A protein and the small-molecule ligand that binds it are described below.
Small molecule (SMILES): CC(=O)N[C@@H]1[C@@H](O)[C@H](O)[C@@H](CO)O[C@H]1O

Binding-site contacts:
Ligand atom O5 contacts residue VAL117 of chain 1.C at 2.9 Å (h-bond).
Ligand atom N2 contacts residue ASN118 of chain 1.C at 2.9 Å (h-bond).
Ligand atom C1 contacts residue VAL117 of chain 1.C at 3.4 Å (hydrophobic).
Ligand atom O7 contacts residue ASN118 of chain 1.C at 2.9 Å (h-bond).
Ligand atom C8 contacts residue ASN118 of chain 1.C at 4.2 Å.
Ligand atom C4 contacts residue ASN118 of chain 1.C at 4.2 Å.
Ligand atom C3 contacts residue ASN118 of chain 1.C at 3.8 Å.
Ligand atom C7 contacts residue ASN118 of chain 1.C at 3.1 Å.
Ligand atom C1 contacts residue ASN118 of chain 1.C at 1.4 Å.
Ligand atom C5 contacts residue ASN118 of chain 1.C at 3.6 Å.
Ligand atom C6 contacts residue VAL117 of chain 1.C at 4.0 Å (hydrophobic).
Ligand atom C5 contacts residue VAL117 of chain 1.C at 3.9 Å (hydrophobic).
Ligand atom O5 contacts residue ASN118 of chain 1.C at 2.3 Å (h-bond).
Ligand atom C2 contacts residue ASN118 of chain 1.C at 2.5 Å.

Sequence of chain 1.C:
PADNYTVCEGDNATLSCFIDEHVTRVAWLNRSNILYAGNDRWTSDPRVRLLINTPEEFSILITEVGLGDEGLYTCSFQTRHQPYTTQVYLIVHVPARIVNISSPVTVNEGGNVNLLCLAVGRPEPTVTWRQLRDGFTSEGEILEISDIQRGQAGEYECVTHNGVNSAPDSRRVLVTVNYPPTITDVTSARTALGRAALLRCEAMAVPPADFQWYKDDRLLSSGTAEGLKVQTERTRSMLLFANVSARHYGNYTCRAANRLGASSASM